The protein below binds the small molecule below.
Small molecule (SMILES): CC(C)(C)Nc1nc(C(F)(F)F)nc2ccc(-c3cccc(N)c3)cc12

Sequence of chain 1.A:
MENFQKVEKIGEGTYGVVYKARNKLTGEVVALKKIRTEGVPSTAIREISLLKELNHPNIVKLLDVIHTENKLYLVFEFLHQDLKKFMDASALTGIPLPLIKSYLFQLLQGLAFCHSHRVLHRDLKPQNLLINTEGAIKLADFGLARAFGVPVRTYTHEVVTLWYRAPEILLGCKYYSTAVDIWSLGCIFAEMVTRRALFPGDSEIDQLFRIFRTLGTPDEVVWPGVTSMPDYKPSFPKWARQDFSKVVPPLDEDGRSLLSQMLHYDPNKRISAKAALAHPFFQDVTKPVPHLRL

Binding-site contacts:
Ligand atom C13 contacts residue ILE10 of chain 1.A at 4.2 Å (hydrophobic).
Ligand atom C3 contacts residue HIS84 of chain 1.A at 4.2 Å.
Ligand atom F24 contacts residue PHE80 of chain 1.A at 3.9 Å.
Ligand atom C2 contacts residue LYS89 of chain 1.A at 4.2 Å.
Ligand atom C2 contacts residue GLN85 of chain 1.A at 4.2 Å.
Ligand atom C9 contacts residue LEU83 of chain 1.A at 3.2 Å (hydrophobic).
Ligand atom F24 contacts residue ALA144 of chain 1.A at 3.9 Å.
Ligand atom C21 contacts residue LYS33 of chain 1.A at 3.5 Å.
Ligand atom F25 contacts residue PHE80 of chain 1.A at 3.3 Å.
Ligand atom C15 contacts residue VAL18 of chain 1.A at 4.1 Å (hydrophobic).
Ligand atom C9 contacts residue ILE10 of chain 1.A at 3.9 Å (hydrophobic).
Ligand atom F25 contacts residue ALA31 of chain 1.A at 3.6 Å.
Ligand atom C21 contacts residue VAL18 of chain 1.A at 3.9 Å (hydrophobic).
Ligand atom C23 contacts residue ALA31 of chain 1.A at 4.2 Å (hydrophobic).
Ligand atom C21 contacts residue GLY13 of chain 1.A at 3.7 Å.
Ligand atom C15 contacts residue LEU134 of chain 1.A at 4.2 Å (hydrophobic).
Ligand atom C22 contacts residue GLU12 of chain 1.A at 4.0 Å.
Ligand atom N14 contacts residue VAL18 of chain 1.A at 4.2 Å.
Ligand atom N7 contacts residue LYS89 of chain 1.A at 2.9 Å.
Ligand atom C10 contacts residue ILE10 of chain 1.A at 3.7 Å (hydrophobic).
Ligand atom F26 contacts residue PHE80 of chain 1.A at 3.2 Å.
Ligand atom C5 contacts residue HIS84 of chain 1.A at 3.8 Å.
Ligand atom C1 contacts residue ASP86 of chain 1.A at 3.6 Å.
Ligand atom N14 contacts residue ALA31 of chain 1.A at 3.8 Å.
Ligand atom N14 contacts residue LEU134 of chain 1.A at 3.9 Å.
Ligand atom C10 contacts residue LEU83 of chain 1.A at 3.5 Å (hydrophobic).
Ligand atom C20 contacts residue ASP145 of chain 1.A at 3.4 Å.
Ligand atom C1 contacts residue GLN85 of chain 1.A at 4.2 Å.
Ligand atom F26 contacts residue ALA31 of chain 1.A at 3.9 Å.
Ligand atom F24 contacts residue ASP145 of chain 1.A at 4.0 Å.
Ligand atom C2 contacts residue ASP86 of chain 1.A at 3.9 Å.
Ligand atom C11 contacts residue LEU134 of chain 1.A at 4.0 Å (hydrophobic).
Ligand atom C20 contacts residue GLN131 of chain 1.A at 4.1 Å.
Ligand atom C4 contacts residue HIS84 of chain 1.A at 3.6 Å.
Ligand atom C23 contacts residue PHE80 of chain 1.A at 3.8 Å (hydrophobic).
Ligand atom F25 contacts residue GLU81 of chain 1.A at 4.0 Å.
Ligand atom F26 contacts residue VAL18 of chain 1.A at 4.0 Å.
Ligand atom C21 contacts residue ASP145 of chain 1.A at 3.9 Å.
Ligand atom C20 contacts residue ASN132 of chain 1.A at 3.7 Å.
Ligand atom N7 contacts residue ASP86 of chain 1.A at 3.2 Å (salt-bridge).